Binding-site contacts:
Ligand atom O7 contacts residue ASN350 of chain 1.A at 3.2 Å (h-bond).
Ligand atom C5 contacts residue ASN350 of chain 1.A at 3.7 Å.
Ligand atom O5 contacts residue SER347 of chain 1.A at 3.9 Å.
Ligand atom O5 contacts residue ASN350 of chain 1.A at 2.3 Å (h-bond).
Ligand atom C3 contacts residue ASN350 of chain 1.A at 3.8 Å.
Ligand atom N2 contacts residue GLY345 of chain 1.A at 3.6 Å (h-bond).
Ligand atom C8 contacts residue SER352 of chain 1.A at 4.0 Å.
Ligand atom C1 contacts residue SER347 of chain 1.A at 3.8 Å.
Ligand atom O3 contacts residue GLY345 of chain 1.A at 4.0 Å.
Ligand atom C8 contacts residue LEU353 of chain 1.A at 3.5 Å (hydrophobic).
Ligand atom C7 contacts residue ASN350 of chain 1.A at 3.3 Å.
Ligand atom C4 contacts residue ASN350 of chain 1.A at 4.2 Å.
Ligand atom C2 contacts residue GLY345 of chain 1.A at 4.2 Å.
Ligand atom C5 contacts residue SER347 of chain 1.A at 4.4 Å.
Ligand atom C8 contacts residue ASN350 of chain 1.A at 3.9 Å.
Ligand atom C2 contacts residue ASN350 of chain 1.A at 2.5 Å.
Ligand atom N2 contacts residue ASN350 of chain 1.A at 2.9 Å (h-bond).
Ligand atom C3 contacts residue GLY345 of chain 1.A at 3.9 Å.
Ligand atom O4 contacts residue GLY345 of chain 1.A at 4.4 Å.
Ligand atom C1 contacts residue ASN350 of chain 1.A at 1.4 Å.

The protein below binds the small molecule below.
Small molecule (SMILES): CC(=O)N[C@@H]1[C@@H](O)[C@H](O)[C@@H](CO)O[C@H]1O

Sequence of chain 1.A:
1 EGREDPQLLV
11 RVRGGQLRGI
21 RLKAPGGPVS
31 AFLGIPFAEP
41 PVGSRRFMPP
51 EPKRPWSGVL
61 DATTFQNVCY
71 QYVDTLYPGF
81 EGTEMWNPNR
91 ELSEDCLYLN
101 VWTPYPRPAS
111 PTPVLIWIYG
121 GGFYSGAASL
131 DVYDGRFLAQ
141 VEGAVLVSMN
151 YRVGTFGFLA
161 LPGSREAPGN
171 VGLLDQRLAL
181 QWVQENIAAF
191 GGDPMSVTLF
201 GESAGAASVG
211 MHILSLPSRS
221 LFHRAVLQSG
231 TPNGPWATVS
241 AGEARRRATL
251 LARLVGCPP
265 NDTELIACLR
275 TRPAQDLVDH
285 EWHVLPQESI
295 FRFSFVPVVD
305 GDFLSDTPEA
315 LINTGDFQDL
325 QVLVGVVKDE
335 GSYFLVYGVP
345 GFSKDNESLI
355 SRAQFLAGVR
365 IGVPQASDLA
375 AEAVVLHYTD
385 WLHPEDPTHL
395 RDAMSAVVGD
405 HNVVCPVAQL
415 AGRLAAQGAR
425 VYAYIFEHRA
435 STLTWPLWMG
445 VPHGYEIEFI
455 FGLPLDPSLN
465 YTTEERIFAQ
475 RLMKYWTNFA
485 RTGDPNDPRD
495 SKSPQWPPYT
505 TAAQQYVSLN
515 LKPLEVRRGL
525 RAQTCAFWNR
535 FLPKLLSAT